The small molecule below binds the protein below.
Small molecule (SMILES): CC(=O)N[C@@H]1[C@@H](O)[C@H](O)[C@@H](CO)O[C@H]1O

Sequence of chain 1.F:
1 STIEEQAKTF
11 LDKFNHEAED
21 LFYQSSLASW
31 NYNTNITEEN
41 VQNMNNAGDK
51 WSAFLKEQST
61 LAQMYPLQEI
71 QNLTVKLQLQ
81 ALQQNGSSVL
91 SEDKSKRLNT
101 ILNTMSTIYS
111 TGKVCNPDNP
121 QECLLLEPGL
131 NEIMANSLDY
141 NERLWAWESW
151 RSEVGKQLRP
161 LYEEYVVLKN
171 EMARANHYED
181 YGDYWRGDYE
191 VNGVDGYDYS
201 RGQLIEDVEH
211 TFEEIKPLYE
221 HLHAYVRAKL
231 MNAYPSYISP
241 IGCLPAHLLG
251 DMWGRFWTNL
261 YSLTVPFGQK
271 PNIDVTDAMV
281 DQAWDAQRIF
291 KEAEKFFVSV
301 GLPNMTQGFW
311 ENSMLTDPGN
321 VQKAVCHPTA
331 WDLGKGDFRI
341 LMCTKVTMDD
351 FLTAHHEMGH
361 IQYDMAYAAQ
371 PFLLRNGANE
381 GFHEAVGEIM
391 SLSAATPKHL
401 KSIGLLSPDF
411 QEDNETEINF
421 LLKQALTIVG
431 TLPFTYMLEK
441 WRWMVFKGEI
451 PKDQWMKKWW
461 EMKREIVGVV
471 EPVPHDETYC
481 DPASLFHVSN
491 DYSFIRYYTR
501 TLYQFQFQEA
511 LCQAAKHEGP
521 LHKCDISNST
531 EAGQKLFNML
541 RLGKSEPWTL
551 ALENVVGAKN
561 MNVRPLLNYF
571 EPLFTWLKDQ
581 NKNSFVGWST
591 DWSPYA

Binding-site contacts:
Ligand atom C1 contacts residue SER88 of chain 1.F at 4.3 Å.
Ligand atom C8 contacts residue ASN85 of chain 1.F at 4.4 Å.
Ligand atom C8 contacts residue GLN63 of chain 1.F at 4.3 Å.
Ligand atom C8 contacts residue HIS177 of chain 1.F at 4.0 Å.
Ligand atom C5 contacts residue ASN85 of chain 1.F at 3.7 Å.
Ligand atom O7 contacts residue ALA175 of chain 1.F at 2.8 Å (h-bond).
Ligand atom O7 contacts residue VAL89 of chain 1.F at 3.8 Å.
Ligand atom C1 contacts residue ASN85 of chain 1.F at 1.4 Å.
Ligand atom O7 contacts residue ASN176 of chain 1.F at 4.1 Å.
Ligand atom N2 contacts residue ASN85 of chain 1.F at 2.9 Å (h-bond).
Ligand atom O5 contacts residue SER88 of chain 1.F at 4.2 Å.
Ligand atom C7 contacts residue HIS177 of chain 1.F at 4.5 Å.
Ligand atom N2 contacts residue GLN63 of chain 1.F at 3.5 Å (h-bond).
Ligand atom O5 contacts residue ASN85 of chain 1.F at 2.4 Å (h-bond).
Ligand atom C3 contacts residue ASN85 of chain 1.F at 3.8 Å.
Ligand atom C2 contacts residue ASN85 of chain 1.F at 2.5 Å.
Ligand atom C1 contacts residue GLN63 of chain 1.F at 4.4 Å.
Ligand atom C7 contacts residue ALA175 of chain 1.F at 3.9 Å (hydrophobic).
Ligand atom C7 contacts residue ASN85 of chain 1.F at 3.2 Å.
Ligand atom O7 contacts residue ASN85 of chain 1.F at 3.1 Å (h-bond).
Ligand atom C2 contacts residue GLN63 of chain 1.F at 4.0 Å.
Ligand atom C3 contacts residue GLN63 of chain 1.F at 3.5 Å.
Ligand atom O3 contacts residue GLN63 of chain 1.F at 3.9 Å.
Ligand atom C1 contacts residue VAL89 of chain 1.F at 4.5 Å (hydrophobic).
Ligand atom C4 contacts residue ASN85 of chain 1.F at 4.2 Å.